Sequence of chain 11.A:
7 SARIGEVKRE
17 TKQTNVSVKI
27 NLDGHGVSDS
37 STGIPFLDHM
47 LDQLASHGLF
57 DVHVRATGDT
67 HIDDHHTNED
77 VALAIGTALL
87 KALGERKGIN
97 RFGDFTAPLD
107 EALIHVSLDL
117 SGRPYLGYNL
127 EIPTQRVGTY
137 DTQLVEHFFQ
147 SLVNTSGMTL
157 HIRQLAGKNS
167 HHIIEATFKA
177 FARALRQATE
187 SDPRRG

This small molecule binds to this protein.
Small molecule (SMILES): O=P(O)(O)OC[C@@H](O)[C@@H](O)c1cnc[nH]1

Sequence of chain 17.A:
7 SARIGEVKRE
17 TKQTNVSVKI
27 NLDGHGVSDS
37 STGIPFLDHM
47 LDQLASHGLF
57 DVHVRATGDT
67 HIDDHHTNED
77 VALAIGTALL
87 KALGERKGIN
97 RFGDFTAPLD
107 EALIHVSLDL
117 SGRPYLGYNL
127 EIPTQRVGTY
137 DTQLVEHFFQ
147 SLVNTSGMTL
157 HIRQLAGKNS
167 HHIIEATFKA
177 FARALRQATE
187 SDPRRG

Binding-site contacts:
Ligand atom C5 contacts residue EDO1 of chain 17.F at 3.5 Å.
Ligand atom N2 contacts residue IG21 of chain 17.D at 0.4 Å (h-bond).
Ligand atom C6 contacts residue MN1 of chain 17.B at 3.1 Å.
Ligand atom O2 contacts residue IG21 of chain 17.D at 1.9 Å.
Ligand atom OP4 contacts residue GLN49 of chain 8.A at 2.9 Å (h-bond).
Ligand atom OP4 contacts residue IG21 of chain 17.D at 0.3 Å (h-bond).
Ligand atom C4 contacts residue MN1 of chain 17.C at 3.1 Å.
Ligand atom P contacts residue IG21 of chain 17.D at 0.1 Å.
Ligand atom N1 contacts residue IG21 of chain 17.D at 0.6 Å.
Ligand atom C4 contacts residue GLU171 of chain 8.A at 3.5 Å.
Ligand atom O2 contacts residue GLN19 of chain 17.A at 3.0 Å (h-bond).
Ligand atom C1 contacts residue GLU171 of chain 8.A at 3.2 Å.
Ligand atom C6 contacts residue MN1 of chain 17.C at 3.5 Å.
Ligand atom C3 contacts residue IG21 of chain 17.D at 0.3 Å.
Ligand atom OP5 contacts residue ARG97 of chain 11.A at 2.8 Å (salt-bridge).
Ligand atom N2 contacts residue MN1 of chain 17.C at 2.4 Å.
Ligand atom O3 contacts residue GLU171 of chain 8.A at 2.6 Å (salt-bridge).
Ligand atom C2 contacts residue EDO1 of chain 17.F at 3.3 Å.
Ligand atom C6 contacts residue IG21 of chain 17.D at 0.8 Å.
Ligand atom N2 contacts residue HIS72 of chain 17.A at 3.2 Å (h-bond).
Ligand atom OP4 contacts residue HIS53 of chain 8.A at 3.1 Å (h-bond).
Ligand atom N1 contacts residue MN1 of chain 17.B at 3.0 Å.
Ligand atom O3 contacts residue HIS45 of chain 8.A at 3.0 Å.
Ligand atom C2 contacts residue IG21 of chain 17.D at 0.5 Å.
Ligand atom OP6 contacts residue IG21 of chain 17.D at 0.1 Å (h-bond).
Ligand atom O3 contacts residue MN1 of chain 17.C at 2.4 Å.
Ligand atom C5 contacts residue IG21 of chain 17.D at 1.0 Å.
Ligand atom OP6 contacts residue ARG97 of chain 11.A at 2.9 Å (salt-bridge).
Ligand atom OP6 contacts residue HIS53 of chain 8.A at 3.3 Å (h-bond).
Ligand atom OP6 contacts residue LYS175 of chain 8.A at 2.9 Å (salt-bridge).
Ligand atom N2 contacts residue GLU171 of chain 8.A at 3.2 Å (salt-bridge).
Ligand atom O3 contacts residue HIS72 of chain 17.A at 3.4 Å (h-bond).
Ligand atom C1 contacts residue IG21 of chain 17.D at 0.1 Å.
Ligand atom OP5 contacts residue IG21 of chain 17.D at 0.1 Å (h-bond).
Ligand atom C3 contacts residue GLU171 of chain 8.A at 3.3 Å.
Ligand atom C3 contacts residue MN1 of chain 17.C at 3.1 Å.
Ligand atom C4 contacts residue IG21 of chain 17.D at 0.5 Å.
Ligand atom OP1 contacts residue IG21 of chain 17.D at 0.2 Å (h-bond).
Ligand atom O3 contacts residue IG21 of chain 17.D at 0.2 Å (h-bond).
Ligand atom C3 contacts residue EDO1 of chain 17.F at 3.4 Å.

Sequence of chain 8.A:
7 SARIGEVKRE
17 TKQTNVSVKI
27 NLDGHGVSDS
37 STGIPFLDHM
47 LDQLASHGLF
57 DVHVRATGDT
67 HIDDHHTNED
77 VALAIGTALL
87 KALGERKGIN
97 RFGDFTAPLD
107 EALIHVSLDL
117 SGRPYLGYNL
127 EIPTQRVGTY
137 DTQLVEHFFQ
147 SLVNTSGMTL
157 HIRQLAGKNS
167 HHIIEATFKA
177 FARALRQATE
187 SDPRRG